Binding-site contacts:
Ligand atom C2 contacts residue SER445 of chain 1.E at 4.2 Å.
Ligand atom O7 contacts residue ASN271 of chain 1.E at 3.6 Å.
Ligand atom C1 contacts residue ASN271 of chain 1.E at 1.4 Å.
Ligand atom O7 contacts residue PRO221 of chain 1.E at 4.3 Å.
Ligand atom C1 contacts residue SER444 of chain 1.E at 4.0 Å.
Ligand atom C6 contacts residue GLU220 of chain 1.E at 3.4 Å.
Ligand atom N2 contacts residue ASN271 of chain 1.E at 2.8 Å (h-bond).
Ligand atom N2 contacts residue SER445 of chain 1.E at 3.6 Å.
Ligand atom O3 contacts residue SER444 of chain 1.E at 4.5 Å.
Ligand atom C2 contacts residue SER444 of chain 1.E at 4.2 Å.
Ligand atom O7 contacts residue ARG442 of chain 1.E at 3.9 Å.
Ligand atom C4 contacts residue ASN271 of chain 1.E at 4.2 Å.
Ligand atom C2 contacts residue ASN271 of chain 1.E at 2.4 Å.
Ligand atom N2 contacts residue SER444 of chain 1.E at 4.4 Å.
Ligand atom C7 contacts residue CYS443 of chain 1.E at 4.2 Å (hydrophobic).
Ligand atom C8 contacts residue SER444 of chain 1.E at 3.8 Å.
Ligand atom C3 contacts residue SER445 of chain 1.E at 4.4 Å.
Ligand atom O4 contacts residue SER444 of chain 1.E at 3.5 Å (h-bond).
Ligand atom O4 contacts residue CYS443 of chain 1.E at 4.5 Å.
Ligand atom C7 contacts residue ASN271 of chain 1.E at 3.3 Å.
Ligand atom C8 contacts residue VAL263 of chain 1.E at 3.9 Å (hydrophobic).
Ligand atom O5 contacts residue ASN271 of chain 1.E at 2.3 Å (h-bond).
Ligand atom C5 contacts residue ASN271 of chain 1.E at 3.7 Å.
Ligand atom C5 contacts residue SER444 of chain 1.E at 3.4 Å.
Ligand atom C3 contacts residue ASN271 of chain 1.E at 3.8 Å.
Ligand atom C1 contacts residue SER445 of chain 1.E at 4.0 Å.
Ligand atom O3 contacts residue CYS443 of chain 1.E at 4.0 Å.
Ligand atom O7 contacts residue SER444 of chain 1.E at 3.7 Å.
Ligand atom O5 contacts residue GLU220 of chain 1.E at 4.2 Å.
Ligand atom O5 contacts residue SER444 of chain 1.E at 4.2 Å.
Ligand atom C5 contacts residue GLU220 of chain 1.E at 4.3 Å.
Ligand atom C7 contacts residue SER444 of chain 1.E at 3.9 Å.
Ligand atom C8 contacts residue LEU270 of chain 1.E at 3.8 Å (hydrophobic).
Ligand atom C3 contacts residue SER444 of chain 1.E at 3.4 Å.
Ligand atom O6 contacts residue SER218 of chain 1.E at 3.7 Å.
Ligand atom O6 contacts residue GLU220 of chain 1.E at 4.1 Å.
Ligand atom O7 contacts residue VAL263 of chain 1.E at 4.3 Å.
Ligand atom C4 contacts residue SER444 of chain 1.E at 3.6 Å.
Ligand atom C8 contacts residue ASN271 of chain 1.E at 4.2 Å.
Ligand atom O7 contacts residue CYS443 of chain 1.E at 3.4 Å.

A small-molecule ligand and the protein it binds are described below.
Small molecule (SMILES): CC(=O)N[C@H]1[C@H](O[C@H]2[C@H](O)[C@@H](NC(C)=O)CO[C@@H]2CO)O[C@H](CO)[C@@H](O[C@@H]2O[C@H](CO[C@H]3O[C@H](CO)[C@@H](O)[C@H](O)[C@@H]3O)[C@@H](O)[C@H](O[C@H]3O[C@H](CO)[C@@H](O)[C@H](O)[C@@H]3O)[C@@H]2O)[C@@H]1O

Sequence of chain 1.E:
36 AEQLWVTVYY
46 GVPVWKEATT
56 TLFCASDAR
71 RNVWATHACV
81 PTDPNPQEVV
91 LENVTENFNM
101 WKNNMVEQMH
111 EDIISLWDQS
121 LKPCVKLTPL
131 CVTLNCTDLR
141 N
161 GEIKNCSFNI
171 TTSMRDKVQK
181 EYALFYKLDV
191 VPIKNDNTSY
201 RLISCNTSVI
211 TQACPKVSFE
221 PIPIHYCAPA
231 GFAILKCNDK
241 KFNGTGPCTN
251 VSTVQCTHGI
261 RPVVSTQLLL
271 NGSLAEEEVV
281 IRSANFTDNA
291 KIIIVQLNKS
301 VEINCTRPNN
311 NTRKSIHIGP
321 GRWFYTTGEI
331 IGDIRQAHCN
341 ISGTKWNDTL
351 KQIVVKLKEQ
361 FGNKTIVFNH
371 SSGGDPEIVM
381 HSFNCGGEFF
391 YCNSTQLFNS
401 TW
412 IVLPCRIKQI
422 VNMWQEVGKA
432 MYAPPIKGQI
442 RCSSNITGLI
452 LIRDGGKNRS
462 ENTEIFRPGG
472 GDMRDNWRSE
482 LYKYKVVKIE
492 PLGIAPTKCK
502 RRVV